Sequence of chain 4.A:
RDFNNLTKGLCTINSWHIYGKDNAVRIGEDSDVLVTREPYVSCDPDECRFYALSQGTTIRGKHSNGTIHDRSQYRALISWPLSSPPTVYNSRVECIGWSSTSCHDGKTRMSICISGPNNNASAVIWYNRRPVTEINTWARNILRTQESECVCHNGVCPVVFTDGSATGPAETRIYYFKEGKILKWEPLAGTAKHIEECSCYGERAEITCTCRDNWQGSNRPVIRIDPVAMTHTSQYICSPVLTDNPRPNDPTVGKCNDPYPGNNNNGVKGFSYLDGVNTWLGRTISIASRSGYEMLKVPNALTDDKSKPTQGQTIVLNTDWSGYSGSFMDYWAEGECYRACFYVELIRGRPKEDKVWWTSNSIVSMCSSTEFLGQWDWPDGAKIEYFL

The small molecule below binds the protein below.
Small molecule (SMILES): CC(=O)N[C@H]1[C@H]([C@H](O)[C@H](O)CO)O[C@@](O)(C(=O)O)C[C@@H]1O

Binding-site contacts:
Ligand atom C10 contacts residue TRP321 of chain 4.A at 3.9 Å (hydrophobic).
Ligand atom C6 contacts residue SER291 of chain 4.A at 4.1 Å.
Ligand atom O4 contacts residue ASN318 of chain 4.A at 3.3 Å (h-bond).
Ligand atom C11 contacts residue ASP320 of chain 4.A at 3.5 Å.
Ligand atom C10 contacts residue ASN318 of chain 4.A at 3.6 Å.
Ligand atom O1A contacts residue SER286 of chain 4.A at 2.6 Å (h-bond).
Ligand atom O1B contacts residue SER286 of chain 4.A at 3.4 Å (h-bond).
Ligand atom C9 contacts residue LYS352 of chain 4.A at 3.2 Å.
Ligand atom C4 contacts residue ASN318 of chain 4.A at 3.2 Å.
Ligand atom C4 contacts residue SER291 of chain 4.A at 4.0 Å.
Ligand atom C6 contacts residue SER289 of chain 4.A at 4.0 Å.
Ligand atom C10 contacts residue THR319 of chain 4.A at 4.0 Å.
Ligand atom C9 contacts residue SER289 of chain 4.A at 3.4 Å.
Ligand atom O1B contacts residue ASN318 of chain 4.A at 3.2 Å (h-bond).
Ligand atom C8 contacts residue SER289 of chain 4.A at 3.4 Å.
Ligand atom C1 contacts residue SER286 of chain 4.A at 3.3 Å.
Ligand atom C1 contacts residue ASN318 of chain 4.A at 4.1 Å.
Ligand atom C9 contacts residue TRP321 of chain 4.A at 3.9 Å (hydrophobic).
Ligand atom C7 contacts residue SER289 of chain 4.A at 3.8 Å.
Ligand atom O4 contacts residue THR319 of chain 4.A at 4.0 Å.
Ligand atom O1A contacts residue ALA288 of chain 4.A at 3.9 Å.
Ligand atom O1A contacts residue SER289 of chain 4.A at 3.9 Å.
Ligand atom N5 contacts residue SER291 of chain 4.A at 2.9 Å (h-bond).
Ligand atom N5 contacts residue TRP321 of chain 4.A at 4.2 Å.
Ligand atom O10 contacts residue TRP321 of chain 4.A at 4.1 Å.
Ligand atom O9 contacts residue LYS352 of chain 4.A at 2.8 Å (salt-bridge).
Ligand atom O8 contacts residue SER289 of chain 4.A at 2.7 Å (h-bond).
Ligand atom O7 contacts residue TRP321 of chain 4.A at 4.0 Å.
Ligand atom C5 contacts residue ASN318 of chain 4.A at 3.8 Å.
Ligand atom N5 contacts residue ASN318 of chain 4.A at 3.1 Å (h-bond).
Ligand atom C11 contacts residue THR319 of chain 4.A at 3.5 Å.
Ligand atom O10 contacts residue THR319 of chain 4.A at 4.1 Å.
Ligand atom C11 contacts residue SER291 of chain 4.A at 3.4 Å.
Ligand atom C7 contacts residue TRP321 of chain 4.A at 3.7 Å (hydrophobic).
Ligand atom O8 contacts residue SER286 of chain 4.A at 4.3 Å.
Ligand atom C11 contacts residue TRP321 of chain 4.A at 3.5 Å (hydrophobic).
Ligand atom C3 contacts residue ASN318 of chain 4.A at 3.9 Å.
Ligand atom C5 contacts residue SER291 of chain 4.A at 3.9 Å.
Ligand atom C11 contacts residue ASN318 of chain 4.A at 3.6 Å.
Ligand atom C10 contacts residue SER291 of chain 4.A at 3.7 Å.